The protein below binds the small molecule below.
Small molecule (SMILES): CC(=O)N[C@H]1[C@H](O[C@H]2[C@H](O)[C@@H](NC(C)=O)CO[C@@H]2CO)O[C@H](CO)[C@@H](O)[C@@H]1O

Sequence of chain 1.D:
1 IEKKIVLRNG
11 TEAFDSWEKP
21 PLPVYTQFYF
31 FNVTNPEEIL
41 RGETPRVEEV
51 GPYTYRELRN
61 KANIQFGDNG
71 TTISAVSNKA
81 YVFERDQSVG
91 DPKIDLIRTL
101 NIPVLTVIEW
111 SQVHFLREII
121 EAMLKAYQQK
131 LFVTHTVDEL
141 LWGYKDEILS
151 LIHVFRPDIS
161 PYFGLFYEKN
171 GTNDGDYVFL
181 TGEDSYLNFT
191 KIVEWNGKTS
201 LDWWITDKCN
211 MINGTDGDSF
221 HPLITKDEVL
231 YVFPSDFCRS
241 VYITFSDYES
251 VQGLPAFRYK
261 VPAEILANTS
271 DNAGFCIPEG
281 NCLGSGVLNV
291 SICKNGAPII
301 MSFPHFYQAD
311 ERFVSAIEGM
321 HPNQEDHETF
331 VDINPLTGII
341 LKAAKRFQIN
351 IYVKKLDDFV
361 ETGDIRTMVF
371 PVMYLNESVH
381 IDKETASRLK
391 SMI

Binding-site contacts:
Ligand atom C1 contacts residue TYR231 of chain 1.D at 4.1 Å (hydrophobic).
Ligand atom O7 contacts residue TYR231 of chain 1.D at 3.4 Å.
Ligand atom C3 contacts residue TYR231 of chain 1.D at 3.9 Å (hydrophobic).
Ligand atom C5 contacts residue ASN213 of chain 1.D at 3.5 Å.
Ligand atom O5 contacts residue ASN213 of chain 1.D at 2.2 Å (h-bond).
Ligand atom C3 contacts residue LYS208 of chain 1.D at 3.7 Å.
Ligand atom O4 contacts residue LYS208 of chain 1.D at 4.2 Å.
Ligand atom C7 contacts residue SER240 of chain 1.D at 3.9 Å.
Ligand atom O6 contacts residue TYR231 of chain 1.D at 3.0 Å.
Ligand atom C8 contacts residue SER240 of chain 1.D at 3.6 Å.
Ligand atom C4 contacts residue ASN213 of chain 1.D at 4.0 Å.
Ligand atom C1 contacts residue ASN213 of chain 1.D at 1.4 Å.
Ligand atom C8 contacts residue MET211 of chain 1.D at 4.4 Å (hydrophobic).
Ligand atom O7 contacts residue SER240 of chain 1.D at 3.4 Å (h-bond).
Ligand atom C6 contacts residue ASN213 of chain 1.D at 4.4 Å.
Ligand atom O4 contacts residue TYR231 of chain 1.D at 4.4 Å.
Ligand atom O7 contacts residue ARG239 of chain 1.D at 4.4 Å.
Ligand atom C8 contacts residue PHE275 of chain 1.D at 4.2 Å (hydrophobic).
Ligand atom C1 contacts residue MET211 of chain 1.D at 4.3 Å (hydrophobic).
Ligand atom C3 contacts residue ASN213 of chain 1.D at 3.7 Å.
Ligand atom C8 contacts residue ARG239 of chain 1.D at 4.0 Å.
Ligand atom C8 contacts residue LYS208 of chain 1.D at 3.4 Å.
Ligand atom N2 contacts residue ASN213 of chain 1.D at 3.1 Å (h-bond).
Ligand atom O5 contacts residue TYR231 of chain 1.D at 3.8 Å.
Ligand atom O3 contacts residue LYS208 of chain 1.D at 3.6 Å.
Ligand atom C7 contacts residue ASN213 of chain 1.D at 3.5 Å.
Ligand atom C2 contacts residue TYR231 of chain 1.D at 3.8 Å (hydrophobic).
Ligand atom O3 contacts residue TYR231 of chain 1.D at 3.9 Å.
Ligand atom C8 contacts residue CYS209 of chain 1.D at 3.7 Å (hydrophobic).
Ligand atom C4 contacts residue TYR231 of chain 1.D at 3.4 Å (hydrophobic).
Ligand atom C7 contacts residue LYS208 of chain 1.D at 3.8 Å.
Ligand atom N2 contacts residue LYS208 of chain 1.D at 3.3 Å (salt-bridge).
Ligand atom C7 contacts residue TYR231 of chain 1.D at 4.4 Å (hydrophobic).
Ligand atom C5 contacts residue TYR231 of chain 1.D at 4.0 Å (hydrophobic).
Ligand atom O7 contacts residue ASN213 of chain 1.D at 3.3 Å (h-bond).
Ligand atom C6 contacts residue TYR231 of chain 1.D at 4.1 Å (hydrophobic).
Ligand atom C2 contacts residue ASN213 of chain 1.D at 2.4 Å.
Ligand atom O6 contacts residue ASN213 of chain 1.D at 4.0 Å.
Ligand atom O6 contacts residue LYS208 of chain 1.D at 4.0 Å.
Ligand atom C2 contacts residue LYS208 of chain 1.D at 4.4 Å.